Sequence of chain 1.B:
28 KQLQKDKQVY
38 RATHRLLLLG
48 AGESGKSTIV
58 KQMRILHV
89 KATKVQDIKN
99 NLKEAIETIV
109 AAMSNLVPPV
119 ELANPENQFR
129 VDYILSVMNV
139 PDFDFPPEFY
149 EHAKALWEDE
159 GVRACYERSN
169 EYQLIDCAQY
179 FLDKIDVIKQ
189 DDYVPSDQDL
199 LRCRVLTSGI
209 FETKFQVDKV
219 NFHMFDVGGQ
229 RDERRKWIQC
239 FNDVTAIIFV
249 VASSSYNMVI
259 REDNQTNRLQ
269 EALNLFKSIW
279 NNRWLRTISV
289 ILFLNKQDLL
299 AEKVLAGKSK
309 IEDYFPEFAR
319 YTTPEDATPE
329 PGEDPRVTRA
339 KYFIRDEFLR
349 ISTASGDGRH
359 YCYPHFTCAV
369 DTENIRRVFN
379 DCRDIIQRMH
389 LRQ

Binding-site contacts:
Ligand atom PB contacts residue MG1 of chain 1.D at 2.4 Å.
Ligand atom O3G contacts residue LYS53 of chain 1.B at 3.0 Å.
Ligand atom O2' contacts residue CYS175 of chain 1.B at 3.2 Å.
Ligand atom O1B contacts residue GLY52 of chain 1.B at 2.5 Å (h-bond).
Ligand atom O2B contacts residue MG1 of chain 1.D at 1.9 Å.
Ligand atom PB contacts residue GLY52 of chain 1.B at 3.1 Å.
Ligand atom C5 contacts residue ASN293 of chain 1.B at 3.0 Å.
Ligand atom O3G contacts residue THR205 of chain 1.B at 3.1 Å (h-bond).
Ligand atom O3B contacts residue MG1 of chain 1.D at 2.5 Å.
Ligand atom N7 contacts residue ASN293 of chain 1.B at 2.2 Å (h-bond).
Ligand atom PA contacts residue THR55 of chain 1.B at 3.2 Å.
Ligand atom O1B contacts residue LYS53 of chain 1.B at 2.3 Å (salt-bridge).
Ligand atom O1B contacts residue MG1 of chain 1.D at 2.8 Å.
Ligand atom PB contacts residue LYS53 of chain 1.B at 3.1 Å.
Ligand atom O3A contacts residue SER51 of chain 1.B at 3.0 Å (h-bond).
Ligand atom O2G contacts residue THR205 of chain 1.B at 2.2 Å (h-bond).
Ligand atom PG contacts residue MG1 of chain 1.D at 2.3 Å.
Ligand atom O6 contacts residue ALA367 of chain 1.B at 2.3 Å (h-bond).
Ligand atom O6 contacts residue CYS366 of chain 1.B at 3.1 Å.
Ligand atom O2G contacts residue SER54 of chain 1.B at 2.6 Å (h-bond).
Ligand atom O3' contacts residue CYS175 of chain 1.B at 3.1 Å (h-bond).
Ligand atom O2G contacts residue MG1 of chain 1.D at 2.3 Å.
Ligand atom O6 contacts residue ASN293 of chain 1.B at 2.7 Å (h-bond).
Ligand atom O3A contacts residue GLU50 of chain 1.B at 3.0 Å.
Ligand atom O3B contacts residue LYS53 of chain 1.B at 3.0 Å (salt-bridge).
Ligand atom O3B contacts residue GLY49 of chain 1.B at 3.2 Å.
Ligand atom O2B contacts residue THR205 of chain 1.B at 3.2 Å (h-bond).
Ligand atom O3G contacts residue MG1 of chain 1.D at 2.0 Å.
Ligand atom O4' contacts residue ASP174 of chain 1.B at 2.7 Å (salt-bridge).
Ligand atom O3B contacts residue GLU50 of chain 1.B at 2.3 Å (salt-bridge).
Ligand atom O1A contacts residue GLY52 of chain 1.B at 3.1 Å.
Ligand atom C8 contacts residue ASN293 of chain 1.B at 3.0 Å.
Ligand atom O1A contacts residue THR55 of chain 1.B at 2.4 Å (h-bond).
Ligand atom O3A contacts residue GLY52 of chain 1.B at 2.5 Å (h-bond).
Ligand atom O2B contacts residue LYS53 of chain 1.B at 3.1 Å (salt-bridge).
Ligand atom O2B contacts residue SER54 of chain 1.B at 2.4 Å (h-bond).
Ligand atom O1A contacts residue SER54 of chain 1.B at 3.1 Å (h-bond).
Ligand atom O1B contacts residue SER51 of chain 1.B at 2.2 Å (h-bond).
Ligand atom O5' contacts residue THR55 of chain 1.B at 2.9 Å (h-bond).
Ligand atom N2 contacts residue ARG200 of chain 1.B at 3.1 Å (salt-bridge).

A protein and the small-molecule ligand that binds it are described below.
Small molecule (SMILES): Nc1nc2c(ncn2[C@@H]2O[C@H](CO[P](=O)(O)O[P](=O)(O)OP(O)(O)=S)[C@@H](O)[C@H]2O)c(=O)[nH]1